The small molecule below binds the protein below.
Small molecule (SMILES): NC(=O)CC[C@H](N)C(=O)O

Sequence of chain 1.C:
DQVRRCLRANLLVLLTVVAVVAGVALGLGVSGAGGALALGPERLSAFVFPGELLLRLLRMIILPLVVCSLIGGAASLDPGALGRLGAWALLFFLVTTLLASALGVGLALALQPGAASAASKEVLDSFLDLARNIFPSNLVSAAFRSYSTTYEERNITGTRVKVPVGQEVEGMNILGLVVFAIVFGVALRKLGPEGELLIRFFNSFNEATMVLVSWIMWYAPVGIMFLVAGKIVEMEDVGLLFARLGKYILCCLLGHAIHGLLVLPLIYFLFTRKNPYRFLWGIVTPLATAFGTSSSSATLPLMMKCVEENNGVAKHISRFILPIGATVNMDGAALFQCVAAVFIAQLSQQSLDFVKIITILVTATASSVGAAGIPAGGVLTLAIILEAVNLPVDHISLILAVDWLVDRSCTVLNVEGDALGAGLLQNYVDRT

Binding-site contacts:
Ligand atom NE2 contacts residue ALA390 of chain 1.C at 4.2 Å.
Ligand atom N contacts residue PRO432 of chain 1.C at 4.3 Å.
Ligand atom C contacts residue ILE431 of chain 1.C at 4.0 Å (hydrophobic).
Ligand atom NE2 contacts residue GLY434 of chain 1.C at 4.3 Å.
Ligand atom CB contacts residue THR468 of chain 1.C at 3.8 Å.
Ligand atom OE1 contacts residue ASP464 of chain 1.C at 3.3 Å.
Ligand atom N contacts residue ILE431 of chain 1.C at 3.8 Å.
Ligand atom CB contacts residue ASN471 of chain 1.C at 3.4 Å.
Ligand atom OXT contacts residue MET387 of chain 1.C at 3.3 Å.
Ligand atom N contacts residue GLY430 of chain 1.C at 4.5 Å.
Ligand atom C contacts residue MET387 of chain 1.C at 4.0 Å (hydrophobic).
Ligand atom CB contacts residue MET387 of chain 1.C at 4.2 Å (hydrophobic).
Ligand atom OXT contacts residue SER353 of chain 1.C at 3.2 Å (h-bond).
Ligand atom O contacts residue GLY430 of chain 1.C at 2.8 Å (h-bond).
Ligand atom OE1 contacts residue THR468 of chain 1.C at 4.2 Å.
Ligand atom CG contacts residue MET387 of chain 1.C at 3.7 Å (hydrophobic).
Ligand atom C contacts residue ALA429 of chain 1.C at 4.0 Å (hydrophobic).
Ligand atom OXT contacts residue GLY430 of chain 1.C at 3.0 Å (h-bond).
Ligand atom CD contacts residue GLY435 of chain 1.C at 4.2 Å.
Ligand atom C contacts residue ASN471 of chain 1.C at 4.0 Å.
Ligand atom OE1 contacts residue CYS467 of chain 1.C at 3.5 Å (h-bond).
Ligand atom CG contacts residue ALA390 of chain 1.C at 4.1 Å (hydrophobic).
Ligand atom CA contacts residue ASN471 of chain 1.C at 3.9 Å.
Ligand atom CA contacts residue THR468 of chain 1.C at 3.4 Å.
Ligand atom OXT contacts residue ALA429 of chain 1.C at 3.8 Å.
Ligand atom N contacts residue ASP464 of chain 1.C at 4.5 Å.
Ligand atom CD contacts residue CYS467 of chain 1.C at 3.7 Å (hydrophobic).
Ligand atom NE2 contacts residue CYS467 of chain 1.C at 4.4 Å.
Ligand atom CD contacts residue ASP464 of chain 1.C at 4.4 Å.
Ligand atom O contacts residue ILE431 of chain 1.C at 2.9 Å (h-bond).
Ligand atom CG contacts residue ASN471 of chain 1.C at 4.1 Å.
Ligand atom O contacts residue ALA429 of chain 1.C at 3.2 Å.
Ligand atom N contacts residue SER351 of chain 1.C at 3.8 Å.
Ligand atom C contacts residue GLY430 of chain 1.C at 3.3 Å.
Ligand atom C contacts residue SER353 of chain 1.C at 4.0 Å.
Ligand atom OXT contacts residue ASN471 of chain 1.C at 3.2 Å (h-bond).
Ligand atom CB contacts residue CYS467 of chain 1.C at 3.7 Å (hydrophobic).
Ligand atom CG contacts residue CYS467 of chain 1.C at 4.0 Å (hydrophobic).
Ligand atom NE2 contacts residue GLY435 of chain 1.C at 3.2 Å (h-bond).
Ligand atom N contacts residue THR468 of chain 1.C at 3.0 Å (h-bond).